Sequence of chain 1.X:
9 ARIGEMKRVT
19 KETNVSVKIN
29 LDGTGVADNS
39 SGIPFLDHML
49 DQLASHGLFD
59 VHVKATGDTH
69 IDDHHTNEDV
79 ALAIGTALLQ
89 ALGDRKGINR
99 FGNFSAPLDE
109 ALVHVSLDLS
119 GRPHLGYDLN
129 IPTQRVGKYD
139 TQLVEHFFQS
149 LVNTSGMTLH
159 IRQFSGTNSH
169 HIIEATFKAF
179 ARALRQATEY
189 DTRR

Binding-site contacts:
Ligand atom N1 contacts residue HIS73 of chain 1.Q at 3.4 Å (h-bond).
Ligand atom C5 contacts residue MN1 of chain 1.BC at 3.5 Å.
Ligand atom P6 contacts residue ARG98 of chain 1.X at 4.0 Å.
Ligand atom N3 contacts residue GLU76 of chain 1.Q at 3.6 Å.
Ligand atom C3 contacts residue MN1 of chain 1.HA at 3.5 Å.
Ligand atom C4 contacts residue GLU172 of chain 1.C at 3.9 Å.
Ligand atom N3 contacts residue HIS72 of chain 1.Q at 3.6 Å (h-bond).
Ligand atom C4 contacts residue MN1 of chain 1.HA at 3.2 Å.
Ligand atom O1 contacts residue GLU172 of chain 1.C at 3.0 Å (salt-bridge).
Ligand atom O5 contacts residue ARG98 of chain 1.X at 3.7 Å.
Ligand atom N1 contacts residue MN1 of chain 1.HA at 2.4 Å.
Ligand atom C6 contacts residue HIS168 of chain 1.C at 3.7 Å.
Ligand atom C6 contacts residue HIS73 of chain 1.Q at 4.2 Å.
Ligand atom N3 contacts residue HIS169 of chain 1.C at 3.6 Å.
Ligand atom C5 contacts residue GLU76 of chain 1.Q at 3.8 Å.
Ligand atom P6 contacts residue LYS176 of chain 1.C at 4.3 Å.
Ligand atom C1 contacts residue ARG120 of chain 1.X at 4.2 Å.
Ligand atom O4 contacts residue ARG98 of chain 1.X at 3.4 Å (salt-bridge).
Ligand atom C3 contacts residue HIS73 of chain 1.Q at 3.5 Å.
Ligand atom N3 contacts residue MN1 of chain 1.BC at 2.6 Å.
Ligand atom C6 contacts residue MN1 of chain 1.BC at 3.4 Å.
Ligand atom O1 contacts residue HIS46 of chain 1.C at 4.0 Å.
Ligand atom C3 contacts residue GLU20 of chain 1.Q at 3.6 Å.
Ligand atom C6 contacts residue MN1 of chain 1.HA at 3.4 Å.
Ligand atom C2 contacts residue GLU20 of chain 1.Q at 3.7 Å.
Ligand atom O5 contacts residue HIS54 of chain 1.C at 4.2 Å.
Ligand atom O1 contacts residue HIS73 of chain 1.Q at 3.9 Å.
Ligand atom C6 contacts residue HIS169 of chain 1.C at 3.7 Å.
Ligand atom C4 contacts residue HIS73 of chain 1.Q at 3.5 Å.
Ligand atom C6 contacts residue HIS72 of chain 1.Q at 3.7 Å.
Ligand atom C3 contacts residue GLU172 of chain 1.C at 4.0 Å.
Ligand atom C6 contacts residue GLU172 of chain 1.C at 3.8 Å.
Ligand atom O5 contacts residue LYS176 of chain 1.C at 3.5 Å (salt-bridge).
Ligand atom O4 contacts residue ARG120 of chain 1.X at 3.4 Å (salt-bridge).
Ligand atom N1 contacts residue GLU172 of chain 1.C at 3.1 Å (salt-bridge).
Ligand atom N1 contacts residue HIS168 of chain 1.C at 3.6 Å.
Ligand atom C5 contacts residue HIS73 of chain 1.Q at 4.2 Å.
Ligand atom O2 contacts residue GLU20 of chain 1.Q at 3.9 Å.
Ligand atom O1 contacts residue MN1 of chain 1.HA at 3.1 Å.
Ligand atom O1 contacts residue GLU20 of chain 1.Q at 3.9 Å.

A protein and the small-molecule ligand that binds it are described below.
Small molecule (SMILES): O=P(O)(O)OC[C@H](O)[C@@H](O)c1cnc[nH]1

Sequence of chain 1.C:
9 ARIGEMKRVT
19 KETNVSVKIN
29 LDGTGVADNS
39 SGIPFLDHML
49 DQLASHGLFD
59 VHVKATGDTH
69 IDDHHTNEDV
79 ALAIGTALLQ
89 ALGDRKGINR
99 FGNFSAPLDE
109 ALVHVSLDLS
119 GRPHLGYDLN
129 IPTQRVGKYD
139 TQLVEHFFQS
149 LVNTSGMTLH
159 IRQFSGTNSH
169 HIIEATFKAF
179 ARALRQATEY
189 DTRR

Sequence of chain 1.Q:
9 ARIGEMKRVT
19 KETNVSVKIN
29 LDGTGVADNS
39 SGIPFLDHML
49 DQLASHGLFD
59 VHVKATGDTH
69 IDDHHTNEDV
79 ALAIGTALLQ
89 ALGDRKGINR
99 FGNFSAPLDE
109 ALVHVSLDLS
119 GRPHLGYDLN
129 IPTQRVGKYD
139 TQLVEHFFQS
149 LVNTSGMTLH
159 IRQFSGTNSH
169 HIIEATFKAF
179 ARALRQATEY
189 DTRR